Binding-site contacts:
Ligand atom C5 contacts residue ASN282 of chain 1.C at 3.7 Å.
Ligand atom C2 contacts residue ASN282 of chain 1.C at 2.5 Å.
Ligand atom O6 contacts residue LYS558 of chain 1.B at 4.1 Å.
Ligand atom O5 contacts residue ASN282 of chain 1.C at 2.4 Å (h-bond).
Ligand atom O7 contacts residue ASN282 of chain 1.C at 4.4 Å.
Ligand atom C1 contacts residue ASN282 of chain 1.C at 1.4 Å.
Ligand atom C3 contacts residue ASN282 of chain 1.C at 3.8 Å.
Ligand atom C7 contacts residue ASN282 of chain 1.C at 3.9 Å.
Ligand atom N2 contacts residue ASN282 of chain 1.C at 2.9 Å (h-bond).
Ligand atom C4 contacts residue ASN282 of chain 1.C at 4.2 Å.

A small-molecule ligand and the protein it binds are described below.
Small molecule (SMILES): CC(=O)N[C@@H]1[C@@H](O)[C@H](O)[C@@H](CO)O[C@H]1O

Sequence of chain 1.B:
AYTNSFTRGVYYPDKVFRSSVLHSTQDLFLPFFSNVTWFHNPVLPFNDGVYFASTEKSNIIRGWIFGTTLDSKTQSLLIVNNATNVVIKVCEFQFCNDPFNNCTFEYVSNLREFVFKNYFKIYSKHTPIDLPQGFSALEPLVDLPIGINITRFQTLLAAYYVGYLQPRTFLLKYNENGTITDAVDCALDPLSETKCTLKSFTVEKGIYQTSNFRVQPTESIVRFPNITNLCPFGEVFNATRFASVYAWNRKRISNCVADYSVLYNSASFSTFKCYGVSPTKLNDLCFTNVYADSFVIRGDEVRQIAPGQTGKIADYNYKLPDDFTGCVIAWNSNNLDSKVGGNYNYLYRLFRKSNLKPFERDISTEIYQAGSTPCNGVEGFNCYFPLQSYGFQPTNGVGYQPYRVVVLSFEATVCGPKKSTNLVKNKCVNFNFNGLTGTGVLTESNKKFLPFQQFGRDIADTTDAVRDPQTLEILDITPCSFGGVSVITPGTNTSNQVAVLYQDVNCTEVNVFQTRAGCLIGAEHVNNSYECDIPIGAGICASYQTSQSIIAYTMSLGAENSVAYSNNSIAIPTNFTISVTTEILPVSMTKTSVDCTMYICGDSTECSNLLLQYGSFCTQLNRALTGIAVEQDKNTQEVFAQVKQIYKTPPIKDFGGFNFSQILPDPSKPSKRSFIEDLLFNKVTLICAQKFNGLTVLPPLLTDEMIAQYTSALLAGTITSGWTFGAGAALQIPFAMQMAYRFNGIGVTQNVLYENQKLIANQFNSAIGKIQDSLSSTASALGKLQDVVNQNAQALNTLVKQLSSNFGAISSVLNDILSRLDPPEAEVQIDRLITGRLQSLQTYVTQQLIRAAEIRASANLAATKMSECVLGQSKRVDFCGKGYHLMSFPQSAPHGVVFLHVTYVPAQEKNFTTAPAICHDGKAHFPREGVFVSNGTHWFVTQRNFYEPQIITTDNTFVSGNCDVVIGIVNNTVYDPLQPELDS

Sequence of chain 1.C:
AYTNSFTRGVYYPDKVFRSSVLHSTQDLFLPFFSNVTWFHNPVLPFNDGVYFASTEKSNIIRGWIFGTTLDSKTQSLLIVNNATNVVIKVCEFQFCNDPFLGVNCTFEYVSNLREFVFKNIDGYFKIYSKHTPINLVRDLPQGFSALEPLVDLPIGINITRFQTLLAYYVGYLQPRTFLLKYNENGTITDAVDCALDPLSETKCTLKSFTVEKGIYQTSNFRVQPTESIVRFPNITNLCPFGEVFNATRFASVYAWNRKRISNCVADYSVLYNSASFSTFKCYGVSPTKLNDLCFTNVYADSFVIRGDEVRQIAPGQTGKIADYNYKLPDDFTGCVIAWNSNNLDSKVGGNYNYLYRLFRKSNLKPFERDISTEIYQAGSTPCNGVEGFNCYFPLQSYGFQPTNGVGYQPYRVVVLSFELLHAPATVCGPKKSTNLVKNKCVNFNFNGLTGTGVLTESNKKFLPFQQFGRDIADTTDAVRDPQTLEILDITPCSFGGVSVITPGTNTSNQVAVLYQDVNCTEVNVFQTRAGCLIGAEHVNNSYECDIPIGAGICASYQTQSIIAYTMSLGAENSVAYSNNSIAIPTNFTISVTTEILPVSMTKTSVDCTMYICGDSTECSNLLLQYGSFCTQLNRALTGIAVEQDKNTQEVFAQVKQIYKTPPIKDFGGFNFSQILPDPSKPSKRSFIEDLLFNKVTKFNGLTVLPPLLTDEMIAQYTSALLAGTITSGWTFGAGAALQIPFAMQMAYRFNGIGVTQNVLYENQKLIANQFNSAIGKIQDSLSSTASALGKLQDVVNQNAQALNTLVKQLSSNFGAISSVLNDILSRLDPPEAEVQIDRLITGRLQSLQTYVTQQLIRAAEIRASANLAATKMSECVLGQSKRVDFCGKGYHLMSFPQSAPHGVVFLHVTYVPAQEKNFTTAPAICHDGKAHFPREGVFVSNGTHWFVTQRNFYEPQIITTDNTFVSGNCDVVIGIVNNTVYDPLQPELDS